Binding-site contacts:
Ligand atom O1G contacts residue MG1 of chain 1.CA at 2.3 Å.
Ligand atom N6 contacts residue GLN183 of chain 1.F at 3.2 Å (h-bond).
Ligand atom N6 contacts residue LYS184 of chain 1.F at 3.1 Å (salt-bridge).
Ligand atom PB contacts residue GLU331 of chain 1.F at 3.1 Å.
Ligand atom O2B contacts residue GLU331 of chain 1.F at 2.5 Å (salt-bridge).
Ligand atom O1B contacts residue ASN242 of chain 1.F at 3.5 Å (h-bond).
Ligand atom O2A contacts residue MG1 of chain 1.BA at 2.9 Å.
Ligand atom O3G contacts residue GLU331 of chain 1.F at 3.1 Å (salt-bridge).
Ligand atom O3G contacts residue ASP318 of chain 1.F at 2.4 Å (salt-bridge).
Ligand atom O1A contacts residue LYS74 of chain 1.F at 3.2 Å (salt-bridge).
Ligand atom PG contacts residue MG1 of chain 1.CA at 3.6 Å.
Ligand atom O3G contacts residue GLU450 of chain 1.A at 3.1 Å (salt-bridge).
Ligand atom PG contacts residue GLU450 of chain 1.A at 3.3 Å.
Ligand atom N1 contacts residue LEU186 of chain 1.F at 3.1 Å (h-bond).
Ligand atom C3B contacts residue GLU331 of chain 1.F at 2.8 Å.
Ligand atom O3' contacts residue THR241 of chain 1.F at 2.4 Å (h-bond).
Ligand atom O2A contacts residue GLU331 of chain 1.F at 2.9 Å (salt-bridge).
Ligand atom O3G contacts residue ASN333 of chain 1.F at 2.5 Å (h-bond).
Ligand atom C2 contacts residue LYS198 of chain 1.F at 3.4 Å.
Ligand atom O1G contacts residue GLU331 of chain 1.F at 2.7 Å (salt-bridge).
Ligand atom N3 contacts residue LYS198 of chain 1.F at 2.9 Å (salt-bridge).
Ligand atom PB contacts residue MG1 of chain 1.CA at 3.5 Å.
Ligand atom O3' contacts residue ASP200 of chain 1.F at 3.0 Å (salt-bridge).
Ligand atom O2' contacts residue THR241 of chain 1.F at 3.0 Å (h-bond).
Ligand atom O1G contacts residue ASN333 of chain 1.F at 2.7 Å (h-bond).
Ligand atom PG contacts residue ASP318 of chain 1.F at 3.5 Å.
Ligand atom O3G contacts residue ARG202 of chain 1.F at 3.1 Å (salt-bridge).
Ligand atom C2 contacts residue TYR185 of chain 1.F at 3.4 Å (hydrophobic).
Ligand atom O2G contacts residue GLU450 of chain 1.A at 2.7 Å (salt-bridge).
Ligand atom O4' contacts residue LEU240 of chain 1.F at 3.6 Å.
Ligand atom PG contacts residue GLU331 of chain 1.F at 2.9 Å.
Ligand atom N1 contacts residue TYR185 of chain 1.F at 3.5 Å.
Ligand atom O2B contacts residue LYS74 of chain 1.F at 3.2 Å (salt-bridge).
Ligand atom O2' contacts residue LYS198 of chain 1.F at 3.6 Å.
Ligand atom C5' contacts residue MG1 of chain 1.BA at 3.0 Å.
Ligand atom C3' contacts residue MG1 of chain 1.BA at 3.5 Å.
Ligand atom O2B contacts residue MG1 of chain 1.CA at 2.3 Å.
Ligand atom C3B contacts residue MG1 of chain 1.BA at 3.5 Å.
Ligand atom N7 contacts residue LYS150 of chain 1.F at 3.5 Å (salt-bridge).
Ligand atom N3 contacts residue TYR185 of chain 1.F at 3.5 Å.

Sequence of chain 1.A:
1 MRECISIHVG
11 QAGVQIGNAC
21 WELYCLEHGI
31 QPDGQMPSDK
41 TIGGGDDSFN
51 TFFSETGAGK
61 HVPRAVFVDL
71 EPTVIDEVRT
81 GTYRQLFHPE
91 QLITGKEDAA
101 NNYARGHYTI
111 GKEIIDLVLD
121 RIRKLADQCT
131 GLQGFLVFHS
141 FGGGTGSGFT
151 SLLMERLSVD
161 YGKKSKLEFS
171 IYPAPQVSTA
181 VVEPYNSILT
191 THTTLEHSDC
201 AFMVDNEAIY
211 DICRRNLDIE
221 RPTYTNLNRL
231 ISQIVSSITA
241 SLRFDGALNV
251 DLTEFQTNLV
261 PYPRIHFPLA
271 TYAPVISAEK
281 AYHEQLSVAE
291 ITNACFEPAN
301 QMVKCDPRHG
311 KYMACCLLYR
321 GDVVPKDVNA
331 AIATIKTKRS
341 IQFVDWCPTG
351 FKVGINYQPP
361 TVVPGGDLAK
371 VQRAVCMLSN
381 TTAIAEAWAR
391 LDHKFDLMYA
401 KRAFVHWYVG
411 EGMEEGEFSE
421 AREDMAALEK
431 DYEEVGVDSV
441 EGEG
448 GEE

The small molecule below binds the protein below.
Small molecule (SMILES): Nc1ncnc2c1ncn2[C@@H]1O[C@H](CO[P](=O)(O)O[P](=O)(O)CP(=O)(O)O)[C@@H](O)[C@H]1O

Sequence of chain 1.F:
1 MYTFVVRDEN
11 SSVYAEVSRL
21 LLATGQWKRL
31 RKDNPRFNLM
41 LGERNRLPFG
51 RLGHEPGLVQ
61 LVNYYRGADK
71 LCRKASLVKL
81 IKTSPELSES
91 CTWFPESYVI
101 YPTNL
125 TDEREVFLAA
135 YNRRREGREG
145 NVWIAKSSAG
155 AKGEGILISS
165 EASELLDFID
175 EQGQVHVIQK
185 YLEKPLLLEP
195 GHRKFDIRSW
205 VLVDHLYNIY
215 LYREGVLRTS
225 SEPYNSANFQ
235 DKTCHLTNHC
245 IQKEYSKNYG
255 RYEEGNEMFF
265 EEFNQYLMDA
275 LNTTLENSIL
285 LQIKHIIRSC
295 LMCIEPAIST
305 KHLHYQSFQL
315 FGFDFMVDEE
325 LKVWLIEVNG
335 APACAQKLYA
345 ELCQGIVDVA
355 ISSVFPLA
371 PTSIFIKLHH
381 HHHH